Sequence of chain 42.A:
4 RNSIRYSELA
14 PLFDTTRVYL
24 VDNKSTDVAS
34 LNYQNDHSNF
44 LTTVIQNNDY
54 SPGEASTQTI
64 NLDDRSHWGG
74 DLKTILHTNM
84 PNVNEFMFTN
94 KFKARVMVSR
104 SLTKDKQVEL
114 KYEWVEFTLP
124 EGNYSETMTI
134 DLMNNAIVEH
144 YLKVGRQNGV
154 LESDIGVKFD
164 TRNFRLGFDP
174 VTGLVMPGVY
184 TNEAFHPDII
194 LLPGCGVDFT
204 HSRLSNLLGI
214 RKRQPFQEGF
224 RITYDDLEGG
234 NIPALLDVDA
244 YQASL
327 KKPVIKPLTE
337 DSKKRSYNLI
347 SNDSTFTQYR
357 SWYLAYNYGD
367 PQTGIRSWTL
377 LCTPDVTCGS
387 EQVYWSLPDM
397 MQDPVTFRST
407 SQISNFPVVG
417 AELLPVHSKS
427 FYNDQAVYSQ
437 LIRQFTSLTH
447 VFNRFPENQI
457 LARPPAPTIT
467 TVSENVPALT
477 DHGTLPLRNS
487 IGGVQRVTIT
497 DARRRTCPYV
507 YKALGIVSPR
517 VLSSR

Binding-site contacts:
Ligand atom C16 contacts residue ASP229 of chain 42.A at 4.3 Å.
Ligand atom O3S contacts residue TRP374 of chain 42.A at 3.3 Å.
Ligand atom S1 contacts residue ARG224 of chain 42.A at 4.3 Å.
Ligand atom C7 contacts residue C151 of chain 42.D at 3.4 Å.
Ligand atom C8 contacts residue C151 of chain 42.D at 3.7 Å.
Ligand atom C3 contacts residue TRP374 of chain 42.A at 4.3 Å (hydrophobic).
Ligand atom C10 contacts residue C151 of chain 42.D at 3.4 Å.
Ligand atom S1 contacts residue LYS215 of chain 42.A at 4.1 Å.
Ligand atom O3S contacts residue PHE223 of chain 42.A at 3.9 Å.
Ligand atom O1S contacts residue LYS215 of chain 42.A at 2.7 Å (salt-bridge).
Ligand atom C11 contacts residue C151 of chain 42.D at 3.5 Å.
Ligand atom O1S contacts residue PHE223 of chain 42.A at 4.5 Å.
Ligand atom C6 contacts residue C151 of chain 42.D at 4.2 Å.
Ligand atom O1S contacts residue GLY222 of chain 42.A at 2.3 Å (h-bond).
Ligand atom O3S contacts residue ARG224 of chain 42.A at 2.9 Å (salt-bridge).
Ligand atom O2S contacts residue GLY222 of chain 42.A at 3.3 Å (h-bond).
Ligand atom S1 contacts residue TRP374 of chain 42.A at 4.0 Å.
Ligand atom C13 contacts residue C151 of chain 42.D at 4.5 Å.
Ligand atom C12 contacts residue C151 of chain 42.D at 3.4 Å.
Ligand atom C1 contacts residue TRP374 of chain 42.A at 3.6 Å (hydrophobic).
Ligand atom O1S contacts residue TRP374 of chain 42.A at 4.3 Å.
Ligand atom O2S contacts residue ARG224 of chain 42.A at 4.5 Å.
Ligand atom C5 contacts residue C151 of chain 42.D at 4.0 Å.
Ligand atom S1 contacts residue GLY222 of chain 42.A at 3.0 Å (h-bond).
Ligand atom O3S contacts residue GLY222 of chain 42.A at 2.9 Å (h-bond).
Ligand atom C2 contacts residue TRP374 of chain 42.A at 4.1 Å (hydrophobic).
Ligand atom C9 contacts residue C151 of chain 42.D at 3.4 Å.

This protein binds this small molecule.
Small molecule (SMILES): CCCCCCCCCCCC[N+](C)(C)CCCS(=O)(=O)O